The protein below binds the small molecule below.
Small molecule (SMILES): Cc1ccc(CO)o1

Sequence of chain 1.C:
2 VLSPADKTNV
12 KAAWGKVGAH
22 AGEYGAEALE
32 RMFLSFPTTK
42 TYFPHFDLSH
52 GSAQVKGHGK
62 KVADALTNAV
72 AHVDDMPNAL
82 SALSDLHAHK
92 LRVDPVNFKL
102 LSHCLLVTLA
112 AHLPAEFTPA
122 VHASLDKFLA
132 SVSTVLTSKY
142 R

Binding-site contacts:
Ligand atom C7 contacts residue ALA131 of chain 1.C at 3.7 Å (hydrophobic).
Ligand atom C4 contacts residue VAL2 of chain 1.C at 4.3 Å (hydrophobic).
Ligand atom C1 contacts residue SER139 of chain 1.A at 3.7 Å.
Ligand atom C2 contacts residue VAL2 of chain 1.C at 2.4 Å (hydrophobic).
Ligand atom O3 contacts residue THR135 of chain 1.A at 3.7 Å.
Ligand atom C4 contacts residue THR135 of chain 1.A at 3.9 Å.
Ligand atom C5 contacts residue ALA131 of chain 1.C at 3.9 Å (hydrophobic).
Ligand atom C1 contacts residue SER132 of chain 1.C at 3.6 Å.
Ligand atom C4 contacts residue ALA131 of chain 1.C at 4.0 Å (hydrophobic).
Ligand atom C6 contacts residue VAL2 of chain 1.C at 3.4 Å (hydrophobic).
Ligand atom C2 contacts residue LYS128 of chain 1.C at 4.4 Å.
Ligand atom C5 contacts residue THR135 of chain 1.A at 4.5 Å.
Ligand atom O8 contacts residue ALA131 of chain 1.C at 3.4 Å (h-bond).
Ligand atom O8 contacts residue THR135 of chain 1.C at 2.6 Å (h-bond).
Ligand atom C6 contacts residue SER132 of chain 1.C at 4.4 Å.
Ligand atom O3 contacts residue VAL2 of chain 1.C at 3.1 Å (h-bond).
Ligand atom C5 contacts residue VAL2 of chain 1.C at 4.5 Å (hydrophobic).
Ligand atom C7 contacts residue THR135 of chain 1.A at 4.1 Å.
Ligand atom C2 contacts residue SER132 of chain 1.C at 3.5 Å.
Ligand atom C1 contacts residue LEU3 of chain 1.C at 3.4 Å (hydrophobic).
Ligand atom C7 contacts residue THR135 of chain 1.C at 3.4 Å.
Ligand atom C7 contacts residue SER132 of chain 1.C at 4.2 Å.
Ligand atom C6 contacts residue LYS128 of chain 1.C at 4.2 Å.
Ligand atom O3 contacts residue LYS128 of chain 1.C at 4.5 Å.
Ligand atom O8 contacts residue SER132 of chain 1.C at 3.8 Å.
Ligand atom C2 contacts residue THR135 of chain 1.A at 4.2 Å.
Ligand atom C1 contacts residue VAL2 of chain 1.C at 1.4 Å (hydrophobic).
Ligand atom C6 contacts residue SER139 of chain 1.A at 3.8 Å.
Ligand atom O3 contacts residue SER132 of chain 1.C at 3.2 Å (h-bond).
Ligand atom C4 contacts residue SER132 of chain 1.C at 4.0 Å.
Ligand atom O8 contacts residue THR135 of chain 1.A at 4.1 Å.
Ligand atom C1 contacts residue LYS128 of chain 1.C at 4.2 Å.
Ligand atom C2 contacts residue SER139 of chain 1.A at 3.8 Å.

Sequence of chain 1.A:
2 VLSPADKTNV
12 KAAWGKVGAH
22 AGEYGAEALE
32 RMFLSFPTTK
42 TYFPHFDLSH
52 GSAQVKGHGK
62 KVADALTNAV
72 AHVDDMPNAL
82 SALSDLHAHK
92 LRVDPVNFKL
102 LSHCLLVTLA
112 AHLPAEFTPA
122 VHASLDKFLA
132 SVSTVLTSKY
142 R